A small-molecule ligand and the protein it binds are described below.
Small molecule (SMILES): CO[C@H]1O[C@H](CO)[C@@H](O)[C@H](O)[C@@H]1O

Binding-site contacts:
Ligand atom C1 contacts residue ALA50 of chain 1.A at 3.8 Å (hydrophobic).
Ligand atom O5 contacts residue GLY49 of chain 1.A at 3.6 Å.
Ligand atom O1 contacts residue ALA50 of chain 1.A at 4.5 Å.
Ligand atom C6 contacts residue LEU143 of chain 1.A at 4.1 Å (hydrophobic).
Ligand atom O6 contacts residue PHE88 of chain 1.A at 3.8 Å.
Ligand atom C1 contacts residue GLY49 of chain 1.A at 4.3 Å.
Ligand atom C5 contacts residue GLY49 of chain 1.A at 4.3 Å.
Ligand atom O6 contacts residue LEU143 of chain 1.A at 3.4 Å.
Ligand atom O5 contacts residue ALA50 of chain 1.A at 2.7 Å (h-bond).
Ligand atom O5 contacts residue ALA51 of chain 1.A at 4.3 Å.
Ligand atom O6 contacts residue ALA51 of chain 1.A at 3.2 Å (h-bond).
Ligand atom O6 contacts residue ALA50 of chain 1.A at 4.0 Å.
Ligand atom C5 contacts residue ALA50 of chain 1.A at 3.7 Å (hydrophobic).
Ligand atom C6 contacts residue ALA50 of chain 1.A at 3.5 Å (hydrophobic).
Ligand atom C5 contacts residue ASP53 of chain 1.A at 3.9 Å.
Ligand atom O3 contacts residue GLY67 of chain 1.A at 3.7 Å.
Ligand atom C7 contacts residue ALA50 of chain 1.A at 3.8 Å (hydrophobic).
Ligand atom C2 contacts residue GLY68 of chain 1.A at 4.5 Å.
Ligand atom O2 contacts residue GLY49 of chain 1.A at 3.5 Å.
Ligand atom C4 contacts residue GLY67 of chain 1.A at 4.3 Å.
Ligand atom C3 contacts residue GLY68 of chain 1.A at 3.6 Å.
Ligand atom O2 contacts residue ALA50 of chain 1.A at 4.4 Å.
Ligand atom O4 contacts residue GLY67 of chain 1.A at 3.8 Å.
Ligand atom C6 contacts residue GLY49 of chain 1.A at 4.1 Å.
Ligand atom C7 contacts residue TYR90 of chain 1.A at 3.8 Å (hydrophobic).
Ligand atom O2 contacts residue GLY68 of chain 1.A at 3.6 Å.
Ligand atom O4 contacts residue GLY68 of chain 1.A at 3.7 Å.
Ligand atom C4 contacts residue ASP53 of chain 1.A at 3.3 Å.
Ligand atom C2 contacts residue GLY49 of chain 1.A at 4.5 Å.
Ligand atom O6 contacts residue ASP53 of chain 1.A at 3.9 Å.
Ligand atom C6 contacts residue ASP53 of chain 1.A at 3.1 Å.
Ligand atom O2 contacts residue ALA48 of chain 1.A at 4.4 Å.
Ligand atom C5 contacts residue ALA51 of chain 1.A at 4.5 Å (hydrophobic).
Ligand atom C6 contacts residue ALA51 of chain 1.A at 3.4 Å (hydrophobic).
Ligand atom O3 contacts residue GLY68 of chain 1.A at 2.7 Å (h-bond).
Ligand atom O4 contacts residue ASP53 of chain 1.A at 2.7 Å (salt-bridge).
Ligand atom C4 contacts residue GLY68 of chain 1.A at 3.4 Å.

Sequence of chain 1.A:
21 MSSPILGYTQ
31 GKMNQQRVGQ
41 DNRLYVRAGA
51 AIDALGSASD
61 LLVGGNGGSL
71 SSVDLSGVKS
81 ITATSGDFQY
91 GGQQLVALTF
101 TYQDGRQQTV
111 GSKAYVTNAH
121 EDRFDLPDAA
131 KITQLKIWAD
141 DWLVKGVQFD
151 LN